Binding-site contacts:
Ligand atom CAF contacts residue ALA53 of chain 1.I at 3.5 Å (hydrophobic).
Ligand atom CAV contacts residue TYR63 of chain 1.H at 3.8 Å (hydrophobic).
Ligand atom C contacts residue TYR61 of chain 1.H at 3.9 Å (hydrophobic).
Ligand atom CBL contacts residue TYR61 of chain 1.H at 3.8 Å (hydrophobic).
Ligand atom CAA contacts residue ASP27 of chain 1.H at 3.4 Å.
Ligand atom CAR contacts residue MET190 of chain 1.H at 3.4 Å (hydrophobic).
Ligand atom CBM contacts residue ILE29 of chain 1.H at 3.9 Å (hydrophobic).
Ligand atom NBH contacts residue TYR61 of chain 1.H at 3.7 Å.
Ligand atom CAC contacts residue LEU24 of chain 1.H at 3.8 Å (hydrophobic).
Ligand atom CAU contacts residue ILE93 of chain 1.H at 3.6 Å (hydrophobic).
Ligand atom CAX contacts residue ILE29 of chain 1.H at 3.9 Å (hydrophobic).
Ligand atom CAG contacts residue ASP27 of chain 1.H at 3.8 Å.
Ligand atom CBE contacts residue ILE29 of chain 1.H at 3.9 Å (hydrophobic).
Ligand atom CAG contacts residue ALA53 of chain 1.I at 3.7 Å (hydrophobic).
Ligand atom OBD contacts residue LEU49 of chain 1.I at 3.5 Å.
Ligand atom CAZ contacts residue ILE91 of chain 1.H at 3.5 Å (hydrophobic).
Ligand atom CAE contacts residue ILE29 of chain 1.H at 3.9 Å (hydrophobic).
Ligand atom CBI contacts residue ILE29 of chain 1.H at 3.8 Å (hydrophobic).
Ligand atom OBA contacts residue TYR61 of chain 1.H at 3.2 Å (h-bond).
Ligand atom CAB contacts residue ALA53 of chain 1.I at 3.9 Å (hydrophobic).
Ligand atom CAS contacts residue ILE93 of chain 1.H at 3.9 Å (hydrophobic).
Ligand atom CAW contacts residue ILE29 of chain 1.H at 4.0 Å (hydrophobic).
Ligand atom CAD contacts residue LEU24 of chain 1.H at 3.7 Å (hydrophobic).
Ligand atom CAW contacts residue TYR63 of chain 1.H at 3.8 Å (hydrophobic).
Ligand atom CAE contacts residue LEU49 of chain 1.I at 3.7 Å (hydrophobic).
Ligand atom CAV contacts residue ILE93 of chain 1.H at 3.8 Å (hydrophobic).
Ligand atom CAR contacts residue HIS83 of chain 1.I at 3.7 Å.
Ligand atom NBN contacts residue ILE29 of chain 1.H at 3.6 Å.
Ligand atom CAT contacts residue ILE93 of chain 1.H at 3.4 Å (hydrophobic).
Ligand atom CBM contacts residue TYR61 of chain 1.H at 3.8 Å (hydrophobic).
Ligand atom NBC contacts residue ASP27 of chain 1.H at 3.9 Å.
Ligand atom CAB contacts residue ARG23 of chain 1.H at 3.5 Å.
Ligand atom CAD contacts residue PHE50 of chain 1.I at 3.9 Å (hydrophobic).
Ligand atom CAV contacts residue LEU49 of chain 1.I at 3.9 Å (hydrophobic).
Ligand atom CAF contacts residue ASP27 of chain 1.H at 3.8 Å.
Ligand atom CAC contacts residue PHE50 of chain 1.I at 3.9 Å (hydrophobic).
Ligand atom CAQ contacts residue MET190 of chain 1.H at 3.7 Å (hydrophobic).
Ligand atom CBK contacts residue TYR61 of chain 1.H at 3.6 Å (hydrophobic).
Ligand atom CAA contacts residue ALA53 of chain 1.I at 3.4 Å (hydrophobic).
Ligand atom CAW contacts residue LEU49 of chain 1.I at 3.9 Å (hydrophobic).

This protein binds this small molecule.
Small molecule (SMILES): O=C1[C@H](Cc2ccc(O)cc2)N2C(=O)CCN(C(=O)NCc3ccccc3)[C@H]2CN1Cc1cccc2ccccc12

Sequence of chain 1.I:
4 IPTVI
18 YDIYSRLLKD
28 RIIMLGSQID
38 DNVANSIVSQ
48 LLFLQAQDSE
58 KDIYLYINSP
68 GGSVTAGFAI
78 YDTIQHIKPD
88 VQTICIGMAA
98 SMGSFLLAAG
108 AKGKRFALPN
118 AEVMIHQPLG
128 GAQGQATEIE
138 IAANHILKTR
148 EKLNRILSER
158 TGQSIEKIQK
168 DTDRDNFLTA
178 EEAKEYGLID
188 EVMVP

Sequence of chain 1.H:
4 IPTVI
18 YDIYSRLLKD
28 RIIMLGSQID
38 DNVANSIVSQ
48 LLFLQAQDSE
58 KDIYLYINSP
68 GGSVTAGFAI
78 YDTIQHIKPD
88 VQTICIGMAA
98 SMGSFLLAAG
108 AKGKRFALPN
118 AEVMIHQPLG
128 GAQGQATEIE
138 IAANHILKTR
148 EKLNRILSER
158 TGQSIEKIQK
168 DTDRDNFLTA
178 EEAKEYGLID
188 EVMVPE